This small molecule binds to this protein.
Small molecule (SMILES): C[C@@H](O)Cn1c(=O)n(C[C@H]2CO2)c(=O)n(C[C@@H]2CO2)c1=O

Binding-site contacts:
Ligand atom N03 contacts residue RV81 of chain 1.C at 0.7 Å (h-bond).
Ligand atom C05 contacts residue CYS145 of chain 1.A at 2.3 Å (hydrophobic).
Ligand atom C19 contacts residue RV81 of chain 1.C at 0.5 Å.
Ligand atom C04 contacts residue RV81 of chain 1.C at 0.9 Å.
Ligand atom C08 contacts residue ASN142 of chain 1.A at 3.8 Å.
Ligand atom O01 contacts residue MET165 of chain 1.A at 2.9 Å.
Ligand atom O01 contacts residue HIS164 of chain 1.A at 3.1 Å (h-bond).
Ligand atom O14 contacts residue MET49 of chain 1.A at 3.5 Å.
Ligand atom O07 contacts residue RV81 of chain 1.C at 2.6 Å.
Ligand atom O01 contacts residue RV81 of chain 1.C at 1.0 Å (h-bond).
Ligand atom O14 contacts residue RV81 of chain 1.C at 3.2 Å.
Ligand atom N03 contacts residue CYS145 of chain 1.A at 3.8 Å.
Ligand atom C06 contacts residue CYS145 of chain 1.A at 0.9 Å (hydrophobic).
Ligand atom N17 contacts residue RV81 of chain 1.C at 0.4 Å (h-bond).
Ligand atom C11 contacts residue RV81 of chain 1.C at 1.0 Å.
Ligand atom C13 contacts residue ASN142 of chain 1.A at 3.8 Å.
Ligand atom C08 contacts residue RV81 of chain 1.C at 0.3 Å.
Ligand atom O21 contacts residue MET49 of chain 1.A at 3.4 Å.
Ligand atom C06 contacts residue HIS164 of chain 1.A at 3.3 Å.
Ligand atom O01 contacts residue GLU166 of chain 1.A at 3.5 Å (salt-bridge).
Ligand atom C04 contacts residue CYS145 of chain 1.A at 3.5 Å (hydrophobic).
Ligand atom O07 contacts residue CYS145 of chain 1.A at 3.0 Å (h-bond).
Ligand atom O07 contacts residue GLY143 of chain 1.A at 2.7 Å (h-bond).
Ligand atom O16 contacts residue MET49 of chain 1.A at 3.0 Å.
Ligand atom O09 contacts residue ASN142 of chain 1.A at 3.0 Å (h-bond).
Ligand atom O07 contacts residue LEU141 of chain 1.A at 3.4 Å (h-bond).
Ligand atom O21 contacts residue RV81 of chain 1.C at 0.6 Å (h-bond).
Ligand atom C15 contacts residue RV81 of chain 1.C at 0.6 Å.
Ligand atom C18 contacts residue RV81 of chain 1.C at 0.6 Å.
Ligand atom O16 contacts residue RV81 of chain 1.C at 1.1 Å (h-bond).
Ligand atom C05 contacts residue RV81 of chain 1.C at 1.8 Å.
Ligand atom C13 contacts residue RV81 of chain 1.C at 2.9 Å.
Ligand atom O07 contacts residue ASN142 of chain 1.A at 3.5 Å.
Ligand atom C02 contacts residue RV81 of chain 1.C at 0.6 Å.
Ligand atom N10 contacts residue RV81 of chain 1.C at 0.5 Å (h-bond).
Ligand atom C06 contacts residue RV81 of chain 1.C at 3.1 Å.
Ligand atom C12 contacts residue RV81 of chain 1.C at 2.5 Å.
Ligand atom O09 contacts residue RV81 of chain 1.C at 0.6 Å (h-bond).
Ligand atom O07 contacts residue SER144 of chain 1.A at 3.3 Å (h-bond).
Ligand atom C20 contacts residue RV81 of chain 1.C at 0.5 Å.

Sequence of chain 1.A:
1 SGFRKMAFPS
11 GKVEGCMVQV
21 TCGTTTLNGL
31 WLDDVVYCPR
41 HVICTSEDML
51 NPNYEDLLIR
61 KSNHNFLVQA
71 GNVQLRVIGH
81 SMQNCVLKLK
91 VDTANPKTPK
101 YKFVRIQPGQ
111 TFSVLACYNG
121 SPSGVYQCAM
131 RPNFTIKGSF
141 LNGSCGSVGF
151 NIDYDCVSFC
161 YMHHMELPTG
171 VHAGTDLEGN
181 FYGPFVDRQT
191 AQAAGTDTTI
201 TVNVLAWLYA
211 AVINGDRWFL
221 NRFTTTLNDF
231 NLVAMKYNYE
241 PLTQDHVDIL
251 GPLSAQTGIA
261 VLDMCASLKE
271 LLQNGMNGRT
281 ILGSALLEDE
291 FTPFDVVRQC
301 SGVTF